This small molecule binds to this protein.
Small molecule (SMILES): CC(=O)N[C@@H]1[C@@H](O)[C@H](O)[C@@H](CO)O[C@H]1O

Sequence of chain 1.A:
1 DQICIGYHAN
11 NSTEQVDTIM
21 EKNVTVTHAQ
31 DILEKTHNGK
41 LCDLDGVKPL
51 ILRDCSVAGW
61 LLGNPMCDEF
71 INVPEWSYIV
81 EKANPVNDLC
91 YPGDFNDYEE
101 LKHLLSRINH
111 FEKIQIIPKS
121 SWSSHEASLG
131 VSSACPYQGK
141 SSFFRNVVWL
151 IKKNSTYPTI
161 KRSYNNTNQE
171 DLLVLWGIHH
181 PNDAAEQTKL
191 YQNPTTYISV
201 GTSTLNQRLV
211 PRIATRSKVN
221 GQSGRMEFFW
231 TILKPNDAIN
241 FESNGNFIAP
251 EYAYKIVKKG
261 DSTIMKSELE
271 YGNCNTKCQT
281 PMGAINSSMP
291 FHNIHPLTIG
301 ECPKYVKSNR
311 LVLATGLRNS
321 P

Binding-site contacts:
Ligand atom C7 contacts residue LYS22 of chain 1.A at 4.4 Å.
Ligand atom C1 contacts residue ASN23 of chain 1.A at 1.4 Å.
Ligand atom O5 contacts residue GLN15 of chain 1.A at 4.4 Å.
Ligand atom C2 contacts residue ASN23 of chain 1.A at 2.5 Å.
Ligand atom C3 contacts residue ASN23 of chain 1.A at 3.9 Å.
Ligand atom C4 contacts residue ASN23 of chain 1.A at 4.2 Å.
Ligand atom O7 contacts residue ASN23 of chain 1.A at 3.1 Å (h-bond).
Ligand atom O5 contacts residue ASN23 of chain 1.A at 2.3 Å (h-bond).
Ligand atom C8 contacts residue LYS22 of chain 1.A at 3.6 Å.
Ligand atom C5 contacts residue ASN23 of chain 1.A at 3.6 Å.
Ligand atom N2 contacts residue ASN23 of chain 1.A at 3.1 Å (h-bond).
Ligand atom N2 contacts residue LYS22 of chain 1.A at 4.4 Å.
Ligand atom C7 contacts residue ASN23 of chain 1.A at 3.3 Å.